This protein binds this small molecule.
Small molecule (SMILES): O=C(O)c1ccccc1NCc1ccco1

Sequence of chain 3.B:
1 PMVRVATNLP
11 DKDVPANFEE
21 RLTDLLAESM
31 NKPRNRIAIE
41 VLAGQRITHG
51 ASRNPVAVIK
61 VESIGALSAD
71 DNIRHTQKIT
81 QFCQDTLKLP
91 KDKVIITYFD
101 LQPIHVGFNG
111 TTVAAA

Binding-site contacts:
Ligand atom CAO contacts residue VAL113 of chain 3.B at 4.3 Å (hydrophobic).
Ligand atom CAF contacts residue ARG36 of chain 3.B at 3.9 Å.
Ligand atom CAC contacts residue ARG36 of chain 3.B at 3.2 Å.
Ligand atom CAH contacts residue ARG36 of chain 3.B at 3.5 Å.
Ligand atom CAC contacts residue VAL113 of chain 3.B at 3.8 Å (hydrophobic).
Ligand atom CAN contacts residue MET2 of chain 3.B at 3.8 Å (hydrophobic).
Ligand atom CAJ contacts residue MET2 of chain 3.B at 3.4 Å (hydrophobic).
Ligand atom CAO contacts residue ARG36 of chain 3.B at 4.2 Å.
Ligand atom CAN contacts residue ARG36 of chain 3.B at 4.2 Å.
Ligand atom CAJ contacts residue VAL106 of chain 3.B at 3.4 Å (hydrophobic).
Ligand atom CAO contacts residue ILE64 of chain 3.B at 4.0 Å (hydrophobic).
Ligand atom CAF contacts residue ASN35 of chain 3.B at 4.0 Å.
Ligand atom OAA contacts residue MET2 of chain 3.B at 3.5 Å (h-bond).
Ligand atom CAE contacts residue ARG36 of chain 3.B at 3.3 Å.
Ligand atom CAF contacts residue PHE108 of chain 3.B at 3.8 Å (hydrophobic).
Ligand atom OAL contacts residue PHE108 of chain 3.B at 3.5 Å.
Ligand atom CAP contacts residue ILE64 of chain 3.B at 3.7 Å (hydrophobic).
Ligand atom CAH contacts residue VAL113 of chain 3.B at 3.6 Å (hydrophobic).
Ligand atom CAI contacts residue ILE64 of chain 3.B at 3.9 Å (hydrophobic).
Ligand atom OAB contacts residue SER63 of chain 3.B at 3.8 Å.
Ligand atom CAM contacts residue ILE64 of chain 3.B at 3.7 Å (hydrophobic).
Ligand atom CAM contacts residue LYS32 of chain 3.B at 3.9 Å.
Ligand atom CAD contacts residue ARG36 of chain 3.B at 3.9 Å.
Ligand atom OAB contacts residue PRO1 of chain 3.B at 3.5 Å.
Ligand atom NAK contacts residue MET2 of chain 3.B at 3.6 Å (h-bond).
Ligand atom CAG contacts residue ARG36 of chain 3.B at 3.3 Å.
Ligand atom CAG contacts residue PRO1 of chain 3.B at 3.9 Å (hydrophobic).
Ligand atom NAK contacts residue PRO1 of chain 3.B at 4.2 Å.
Ligand atom CAM contacts residue PRO1 of chain 3.B at 3.3 Å (hydrophobic).
Ligand atom CAG contacts residue MET2 of chain 3.B at 3.6 Å (hydrophobic).
Ligand atom CAE contacts residue ILE37 of chain 3.B at 3.9 Å (hydrophobic).
Ligand atom OAB contacts residue LYS32 of chain 3.B at 2.8 Å (salt-bridge).
Ligand atom CAI contacts residue LYS32 of chain 3.B at 3.9 Å.
Ligand atom OAA contacts residue ILE64 of chain 3.B at 3.9 Å.
Ligand atom OAA contacts residue SER63 of chain 3.B at 4.1 Å.
Ligand atom CAD contacts residue VAL113 of chain 3.B at 4.2 Å (hydrophobic).
Ligand atom NAK contacts residue VAL106 of chain 3.B at 3.8 Å.
Ligand atom OAA contacts residue PRO1 of chain 3.B at 2.8 Å (h-bond).
Ligand atom CAP contacts residue PRO1 of chain 3.B at 4.3 Å (hydrophobic).
Ligand atom OAB contacts residue ILE64 of chain 3.B at 3.0 Å (h-bond).